This small molecule binds to this protein.
Small molecule (SMILES): CC[C@H](C)[C@H](NC(=O)[C@@H](N)CCCCN)C(=O)N[C@@H](CC(C)C)C(=O)N[C@@H](Cc1cnc[nH]1)C(=O)N[C@@H](CCCN=C(N)N)C(=O)N[C@@H](CC(C)C)C(=O)N[C@@H](CC(C)C)C(=O)N[C@@H](CCC(N)=O)C(=O)N[C@H](C=O)CCC(=O)O

Sequence of chain 1.A:
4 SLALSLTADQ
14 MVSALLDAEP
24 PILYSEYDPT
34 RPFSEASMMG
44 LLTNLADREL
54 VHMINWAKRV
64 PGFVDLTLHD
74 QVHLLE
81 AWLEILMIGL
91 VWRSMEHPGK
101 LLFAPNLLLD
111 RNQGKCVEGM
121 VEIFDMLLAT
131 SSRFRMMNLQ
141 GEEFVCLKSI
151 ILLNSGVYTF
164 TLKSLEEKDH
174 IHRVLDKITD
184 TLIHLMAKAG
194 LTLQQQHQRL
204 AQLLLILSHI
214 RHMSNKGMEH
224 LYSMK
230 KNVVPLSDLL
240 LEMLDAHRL

Binding-site contacts:
Ligand atom CD1 contacts residue ILE57 of chain 1.A at 3.5 Å (hydrophobic).
Ligand atom CB contacts residue LEU71 of chain 1.A at 3.6 Å (hydrophobic).
Ligand atom CA contacts residue LYS61 of chain 1.A at 3.6 Å.
Ligand atom CD contacts residue LEU71 of chain 1.A at 3.7 Å (hydrophobic).
Ligand atom CB contacts residue GLU241 of chain 1.A at 3.5 Å.
Ligand atom CB contacts residue GLU241 of chain 1.A at 3.2 Å.
Ligand atom CG2 contacts residue LEU238 of chain 1.A at 3.9 Å (hydrophobic).
Ligand atom CE1 contacts residue LEU71 of chain 1.A at 3.2 Å (hydrophobic).
Ligand atom CD1 contacts residue LEU238 of chain 1.A at 3.7 Å (hydrophobic).
Ligand atom NE2 contacts residue LEU71 of chain 1.A at 3.3 Å.
Ligand atom CD2 contacts residue VAL75 of chain 1.A at 3.7 Å (hydrophobic).
Ligand atom CG1 contacts residue GLU241 of chain 1.A at 3.6 Å.
Ligand atom C contacts residue LYS61 of chain 1.A at 3.7 Å.
Ligand atom ND1 contacts residue LEU71 of chain 1.A at 3.9 Å.
Ligand atom CD1 contacts residue GLN74 of chain 1.A at 4.0 Å.
Ligand atom CD2 contacts residue GLU79 of chain 1.A at 3.7 Å.
Ligand atom NE2 contacts residue LEU71 of chain 1.A at 2.9 Å.
Ligand atom CD1 contacts residue VAL75 of chain 1.A at 3.7 Å (hydrophobic).
Ligand atom CA contacts residue GLU241 of chain 1.A at 3.7 Å.
Ligand atom O contacts residue LYS61 of chain 1.A at 3.0 Å (salt-bridge).
Ligand atom CB contacts residue GLU241 of chain 1.A at 3.4 Å.
Ligand atom CD contacts residue GLU79 of chain 1.A at 3.8 Å.
Ligand atom CD2 contacts residue MET242 of chain 1.A at 3.8 Å (hydrophobic).
Ligand atom CD2 contacts residue LEU71 of chain 1.A at 3.4 Å (hydrophobic).
Ligand atom CD2 contacts residue GLN74 of chain 1.A at 3.7 Å.
Ligand atom CA contacts residue GLU241 of chain 1.A at 3.5 Å.
Ligand atom NZ contacts residue GLU79 of chain 1.A at 2.9 Å (salt-bridge).
Ligand atom CD2 contacts residue LEU78 of chain 1.A at 3.9 Å (hydrophobic).
Ligand atom O contacts residue LYS61 of chain 1.A at 3.1 Å (salt-bridge).
Ligand atom CE contacts residue GLU79 of chain 1.A at 3.2 Å.
Ligand atom N contacts residue GLU241 of chain 1.A at 2.7 Å (salt-bridge).
Ligand atom CG contacts residue LEU71 of chain 1.A at 3.5 Å (hydrophobic).
Ligand atom CA contacts residue VAL75 of chain 1.A at 4.0 Å (hydrophobic).
Ligand atom N contacts residue GLU241 of chain 1.A at 2.9 Å (salt-bridge).
Ligand atom CE contacts residue VAL75 of chain 1.A at 3.9 Å (hydrophobic).
Ligand atom C contacts residue GLU241 of chain 1.A at 3.5 Å.
Ligand atom CD1 contacts residue ASP237 of chain 1.A at 3.6 Å.
Ligand atom CD2 contacts residue ILE57 of chain 1.A at 3.8 Å (hydrophobic).
Ligand atom CA contacts residue GLU241 of chain 1.A at 3.6 Å.
Ligand atom C contacts residue GLU241 of chain 1.A at 3.9 Å.